Sequence of chain 1.E:
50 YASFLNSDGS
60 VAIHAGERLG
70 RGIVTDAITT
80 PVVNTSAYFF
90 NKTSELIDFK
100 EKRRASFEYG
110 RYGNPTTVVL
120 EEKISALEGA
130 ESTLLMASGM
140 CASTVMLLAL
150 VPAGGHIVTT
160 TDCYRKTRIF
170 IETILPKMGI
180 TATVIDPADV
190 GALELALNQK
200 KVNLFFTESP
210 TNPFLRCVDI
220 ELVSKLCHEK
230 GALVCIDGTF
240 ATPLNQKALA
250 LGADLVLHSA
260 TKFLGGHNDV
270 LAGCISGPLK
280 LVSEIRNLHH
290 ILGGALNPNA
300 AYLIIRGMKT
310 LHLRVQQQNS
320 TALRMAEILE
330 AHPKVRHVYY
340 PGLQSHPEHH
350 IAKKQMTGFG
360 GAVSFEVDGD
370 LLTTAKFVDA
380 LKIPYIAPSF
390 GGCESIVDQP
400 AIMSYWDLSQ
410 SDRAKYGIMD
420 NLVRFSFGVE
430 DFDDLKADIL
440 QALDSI

The protein below binds the small molecule below.
Small molecule (SMILES): Cc1ncc(COP(=O)(O)O)c(C/N=C(\C=C\CP(=O)(O)O)C(=O)O)c1O

Sequence of chain 1.G:
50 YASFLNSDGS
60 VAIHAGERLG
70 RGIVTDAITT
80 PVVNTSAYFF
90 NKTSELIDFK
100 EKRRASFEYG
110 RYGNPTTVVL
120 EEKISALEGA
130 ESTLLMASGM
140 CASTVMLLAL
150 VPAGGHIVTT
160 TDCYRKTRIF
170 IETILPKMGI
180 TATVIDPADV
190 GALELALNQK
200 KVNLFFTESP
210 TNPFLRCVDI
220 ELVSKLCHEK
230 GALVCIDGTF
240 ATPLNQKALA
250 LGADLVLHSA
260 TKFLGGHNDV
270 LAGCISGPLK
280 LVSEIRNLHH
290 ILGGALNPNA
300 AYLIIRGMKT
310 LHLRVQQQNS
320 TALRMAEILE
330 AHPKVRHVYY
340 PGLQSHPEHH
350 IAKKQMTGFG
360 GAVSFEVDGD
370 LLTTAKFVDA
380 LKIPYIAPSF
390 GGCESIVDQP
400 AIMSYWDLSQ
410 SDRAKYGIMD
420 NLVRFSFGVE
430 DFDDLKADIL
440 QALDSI

Binding-site contacts:
Ligand atom OG1 contacts residue TYR111 of chain 1.G at 3.0 Å (h-bond).
Ligand atom OP1 contacts residue SER258 of chain 1.E at 2.8 Å (h-bond).
Ligand atom N1 contacts residue ASP236 of chain 1.E at 2.6 Å (salt-bridge).
Ligand atom OP4 contacts residue GLY138 of chain 1.E at 3.3 Å.
Ligand atom OG2 contacts residue GLU107 of chain 1.G at 2.8 Å (salt-bridge).
Ligand atom P contacts residue ARG110 of chain 1.G at 3.4 Å.
Ligand atom OP3 contacts residue SER137 of chain 1.E at 3.3 Å (h-bond).
Ligand atom OG2 contacts residue TYR111 of chain 1.G at 3.0 Å.
Ligand atom O2B contacts residue LYS261 of chain 1.E at 3.1 Å (salt-bridge).
Ligand atom OG1 contacts residue TYR163 of chain 1.E at 3.2 Å (h-bond).
Ligand atom OP4 contacts residue SER258 of chain 1.E at 3.4 Å (h-bond).
Ligand atom CEI contacts residue TYR163 of chain 1.E at 3.2 Å (hydrophobic).
Ligand atom PG contacts residue TYR111 of chain 1.G at 3.5 Å.
Ligand atom OP3 contacts residue GLY138 of chain 1.E at 3.2 Å (h-bond).
Ligand atom O2B contacts residue SER388 of chain 1.E at 3.0 Å (h-bond).
Ligand atom P contacts residue SER258 of chain 1.E at 3.6 Å.
Ligand atom OP2 contacts residue ARG110 of chain 1.G at 2.9 Å (salt-bridge).
Ligand atom OP4 contacts residue MET139 of chain 1.E at 3.4 Å (h-bond).
Ligand atom OG3 contacts residue SER403 of chain 1.E at 3.3 Å (h-bond).
Ligand atom O2B contacts residue PHE389 of chain 1.E at 3.0 Å.
Ligand atom N4A contacts residue LYS261 of chain 1.E at 3.3 Å (salt-bridge).
Ligand atom P contacts residue GLY138 of chain 1.E at 3.4 Å.
Ligand atom CAI contacts residue LYS261 of chain 1.E at 3.2 Å.
Ligand atom O3B contacts residue ARG423 of chain 1.E at 2.6 Å (salt-bridge).
Ligand atom CBC contacts residue LYS261 of chain 1.E at 3.6 Å.
Ligand atom CBC contacts residue ARG423 of chain 1.E at 3.3 Å.
Ligand atom C2 contacts residue ASP236 of chain 1.E at 3.5 Å.
Ligand atom P contacts residue MET139 of chain 1.E at 3.6 Å.
Ligand atom C2A contacts residue THR238 of chain 1.E at 3.5 Å.
Ligand atom N1 contacts residue THR238 of chain 1.E at 3.6 Å (h-bond).
Ligand atom OP1 contacts residue THR260 of chain 1.E at 2.8 Å (h-bond).
Ligand atom C2A contacts residue ASP236 of chain 1.E at 3.4 Å.
Ligand atom O2B contacts residue ARG423 of chain 1.E at 3.2 Å (salt-bridge).
Ligand atom OP1 contacts residue GLY138 of chain 1.E at 2.8 Å (h-bond).
Ligand atom C6 contacts residue ASP236 of chain 1.E at 3.4 Å.
Ligand atom OP2 contacts residue TYR108 of chain 1.G at 2.5 Å (h-bond).
Ligand atom C2A contacts residue GLU207 of chain 1.E at 3.3 Å.
Ligand atom OP3 contacts residue MET139 of chain 1.E at 2.7 Å (h-bond).
Ligand atom OP3 contacts residue ARG110 of chain 1.G at 2.9 Å (salt-bridge).
Ligand atom CGI contacts residue TYR163 of chain 1.E at 3.4 Å (hydrophobic).